This small molecule binds to this protein.
Small molecule (SMILES): CNC(=O)c1ccccc1Nc1nc(Nc2ccc(N3CCOCC3)cc2OC)ncc1Cl

Sequence of chain 1.B:
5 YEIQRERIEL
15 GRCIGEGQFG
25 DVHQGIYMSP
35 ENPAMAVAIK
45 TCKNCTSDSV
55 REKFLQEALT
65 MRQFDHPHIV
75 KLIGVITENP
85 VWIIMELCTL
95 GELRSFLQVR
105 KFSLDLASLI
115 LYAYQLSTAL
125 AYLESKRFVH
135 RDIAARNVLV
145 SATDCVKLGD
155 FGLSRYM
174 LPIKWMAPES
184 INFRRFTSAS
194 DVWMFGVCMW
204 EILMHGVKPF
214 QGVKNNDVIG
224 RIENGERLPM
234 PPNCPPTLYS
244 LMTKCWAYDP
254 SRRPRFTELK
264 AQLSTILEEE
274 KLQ

Binding-site contacts:
Ligand atom N1 contacts residue LEU91 of chain 1.B at 3.6 Å.
Ligand atom OAT contacts residue CYS92 of chain 1.B at 3.2 Å (h-bond).
Ligand atom CL5 contacts residue LEU143 of chain 1.B at 3.5 Å.
Ligand atom CAL contacts residue GLY95 of chain 1.B at 3.5 Å.
Ligand atom CAW contacts residue GLU96 of chain 1.B at 3.8 Å.
Ligand atom CBE contacts residue ILE18 of chain 1.B at 3.6 Å (hydrophobic).
Ligand atom CAL contacts residue ILE18 of chain 1.B at 3.6 Å (hydrophobic).
Ligand atom CAJ contacts residue VAL26 of chain 1.B at 3.9 Å (hydrophobic).
Ligand atom CAQ contacts residue VAL26 of chain 1.B at 3.6 Å (hydrophobic).
Ligand atom CAZ contacts residue GLU96 of chain 1.B at 3.2 Å.
Ligand atom C6 contacts residue ALA42 of chain 1.B at 3.5 Å (hydrophobic).
Ligand atom NAH contacts residue CYS92 of chain 1.B at 2.8 Å (h-bond).
Ligand atom CAM contacts residue ASP154 of chain 1.B at 3.5 Å.
Ligand atom N3 contacts residue LEU143 of chain 1.B at 3.8 Å.
Ligand atom N1 contacts residue LEU143 of chain 1.B at 3.7 Å.
Ligand atom OAI contacts residue LYS44 of chain 1.B at 3.0 Å (salt-bridge).
Ligand atom CL5 contacts residue MET89 of chain 1.B at 2.4 Å.
Ligand atom OAT contacts residue LEU91 of chain 1.B at 3.8 Å.
Ligand atom CAU contacts residue GLN28 of chain 1.B at 3.1 Å.
Ligand atom N1 contacts residue CYS92 of chain 1.B at 2.9 Å (h-bond).
Ligand atom C5 contacts residue ALA42 of chain 1.B at 3.7 Å (hydrophobic).
Ligand atom CAS contacts residue ILE18 of chain 1.B at 3.8 Å (hydrophobic).
Ligand atom NAE contacts residue LEU143 of chain 1.B at 3.8 Å.
Ligand atom C2 contacts residue CYS92 of chain 1.B at 3.5 Å (hydrophobic).
Ligand atom CAU contacts residue THR93 of chain 1.B at 3.7 Å.
Ligand atom CAR contacts residue GLY95 of chain 1.B at 3.5 Å.
Ligand atom CAL contacts residue CYS92 of chain 1.B at 3.5 Å (hydrophobic).
Ligand atom C6 contacts residue CYS92 of chain 1.B at 3.6 Å (hydrophobic).
Ligand atom C6 contacts residue LEU143 of chain 1.B at 3.2 Å (hydrophobic).
Ligand atom NAE contacts residue VAL26 of chain 1.B at 3.8 Å.
Ligand atom CAM contacts residue ASN141 of chain 1.B at 3.7 Å.
Ligand atom CAS contacts residue CYS92 of chain 1.B at 3.7 Å (hydrophobic).
Ligand atom C5 contacts residue LEU143 of chain 1.B at 3.0 Å (hydrophobic).
Ligand atom C6 contacts residue GLU90 of chain 1.B at 3.4 Å.
Ligand atom CAS contacts residue GLY95 of chain 1.B at 3.7 Å.
Ligand atom CAW contacts residue ILE18 of chain 1.B at 3.5 Å (hydrophobic).
Ligand atom NAH contacts residue LEU91 of chain 1.B at 3.8 Å.
Ligand atom CAX contacts residue GLY95 of chain 1.B at 3.8 Å.
Ligand atom OAT contacts residue THR93 of chain 1.B at 3.6 Å.
Ligand atom C4 contacts residue LEU143 of chain 1.B at 3.3 Å (hydrophobic).